A small-molecule ligand and the protein it binds are described below.
Small molecule (SMILES): CC(=O)N[C@@H]1[C@@H](O)[C@H](O)[C@@H](CO)O[C@H]1O

Sequence of chain 1.B:
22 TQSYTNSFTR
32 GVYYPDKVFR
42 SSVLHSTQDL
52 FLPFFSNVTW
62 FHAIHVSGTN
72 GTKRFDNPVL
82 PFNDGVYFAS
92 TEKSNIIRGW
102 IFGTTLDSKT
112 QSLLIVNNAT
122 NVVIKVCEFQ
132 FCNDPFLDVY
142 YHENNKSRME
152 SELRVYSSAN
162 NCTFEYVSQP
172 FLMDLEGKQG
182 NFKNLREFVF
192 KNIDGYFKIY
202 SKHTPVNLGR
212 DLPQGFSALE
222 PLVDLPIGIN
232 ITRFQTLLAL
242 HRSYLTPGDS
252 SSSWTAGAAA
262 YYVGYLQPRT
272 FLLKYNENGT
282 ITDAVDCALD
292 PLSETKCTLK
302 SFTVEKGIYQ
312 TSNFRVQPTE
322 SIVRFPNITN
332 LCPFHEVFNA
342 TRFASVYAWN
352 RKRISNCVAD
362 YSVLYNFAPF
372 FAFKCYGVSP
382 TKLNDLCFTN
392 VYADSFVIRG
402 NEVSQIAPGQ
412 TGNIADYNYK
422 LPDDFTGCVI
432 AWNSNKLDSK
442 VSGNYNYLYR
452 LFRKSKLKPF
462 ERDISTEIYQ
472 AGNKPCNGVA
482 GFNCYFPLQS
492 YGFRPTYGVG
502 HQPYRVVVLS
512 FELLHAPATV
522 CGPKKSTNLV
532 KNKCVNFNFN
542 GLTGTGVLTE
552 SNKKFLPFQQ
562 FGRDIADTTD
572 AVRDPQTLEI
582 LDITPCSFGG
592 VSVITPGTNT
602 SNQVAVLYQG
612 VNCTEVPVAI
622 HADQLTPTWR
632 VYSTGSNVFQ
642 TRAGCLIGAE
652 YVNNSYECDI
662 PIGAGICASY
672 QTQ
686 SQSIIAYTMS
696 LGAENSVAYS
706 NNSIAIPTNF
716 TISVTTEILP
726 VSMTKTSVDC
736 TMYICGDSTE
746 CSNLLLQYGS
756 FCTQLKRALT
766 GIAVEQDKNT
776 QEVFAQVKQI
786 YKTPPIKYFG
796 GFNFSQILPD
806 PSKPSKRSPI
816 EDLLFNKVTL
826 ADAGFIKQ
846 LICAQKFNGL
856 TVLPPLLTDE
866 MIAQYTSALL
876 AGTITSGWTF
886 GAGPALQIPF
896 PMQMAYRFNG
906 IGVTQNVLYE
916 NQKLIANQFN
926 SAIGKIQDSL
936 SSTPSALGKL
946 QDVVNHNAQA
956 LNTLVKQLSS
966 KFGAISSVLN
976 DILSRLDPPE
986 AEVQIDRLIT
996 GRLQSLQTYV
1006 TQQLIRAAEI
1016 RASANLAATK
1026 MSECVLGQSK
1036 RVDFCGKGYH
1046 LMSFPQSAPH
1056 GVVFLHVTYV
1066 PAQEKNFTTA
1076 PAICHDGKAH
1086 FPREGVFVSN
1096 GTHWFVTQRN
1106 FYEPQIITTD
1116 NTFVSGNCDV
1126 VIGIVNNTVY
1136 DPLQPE

Binding-site contacts:
Ligand atom O5 contacts residue ASN340 of chain 1.B at 2.3 Å (h-bond).
Ligand atom N2 contacts residue ASN340 of chain 1.B at 2.9 Å (h-bond).
Ligand atom C4 contacts residue ASN340 of chain 1.B at 4.2 Å.
Ligand atom C5 contacts residue ASN340 of chain 1.B at 3.6 Å.
Ligand atom C2 contacts residue ASN340 of chain 1.B at 2.5 Å.
Ligand atom C3 contacts residue ASN340 of chain 1.B at 3.8 Å.
Ligand atom C8 contacts residue ASN340 of chain 1.B at 4.3 Å.
Ligand atom C7 contacts residue ASN340 of chain 1.B at 3.0 Å.
Ligand atom O7 contacts residue PHE368 of chain 1.B at 4.4 Å.
Ligand atom C1 contacts residue HIS336 of chain 1.B at 3.9 Å.
Ligand atom C1 contacts residue ASN340 of chain 1.B at 1.4 Å.
Ligand atom O7 contacts residue ASN340 of chain 1.B at 2.6 Å (h-bond).
Ligand atom O6 contacts residue HIS336 of chain 1.B at 4.0 Å.
Ligand atom O5 contacts residue HIS336 of chain 1.B at 3.4 Å.